Binding-site contacts:
Ligand atom C1 contacts residue ASN92 of chain 1.A at 1.4 Å.
Ligand atom N2 contacts residue ASN92 of chain 1.A at 2.8 Å (h-bond).
Ligand atom C7 contacts residue ASN92 of chain 1.A at 3.5 Å.
Ligand atom C6 contacts residue THR94 of chain 1.A at 4.2 Å.
Ligand atom O5 contacts residue ASN92 of chain 1.A at 2.4 Å (h-bond).
Ligand atom C8 contacts residue THR94 of chain 1.A at 4.2 Å.
Ligand atom C5 contacts residue THR94 of chain 1.A at 3.6 Å.
Ligand atom O7 contacts residue THR94 of chain 1.A at 2.6 Å (h-bond).
Ligand atom O5 contacts residue THR94 of chain 1.A at 4.0 Å.
Ligand atom C1 contacts residue THR94 of chain 1.A at 3.9 Å.
Ligand atom C5 contacts residue ASN92 of chain 1.A at 3.7 Å.
Ligand atom O6 contacts residue ASN92 of chain 1.A at 4.2 Å.
Ligand atom C7 contacts residue THR94 of chain 1.A at 3.5 Å.
Ligand atom N2 contacts residue THR94 of chain 1.A at 4.4 Å.
Ligand atom C2 contacts residue ASN92 of chain 1.A at 2.5 Å.
Ligand atom O7 contacts residue SER132 of chain 1.A at 4.2 Å.
Ligand atom C6 contacts residue ASN92 of chain 1.A at 4.4 Å.
Ligand atom C4 contacts residue ASN92 of chain 1.A at 4.3 Å.
Ligand atom O7 contacts residue ASN92 of chain 1.A at 3.4 Å (h-bond).
Ligand atom C3 contacts residue ASN92 of chain 1.A at 3.8 Å.

Sequence of chain 1.A:
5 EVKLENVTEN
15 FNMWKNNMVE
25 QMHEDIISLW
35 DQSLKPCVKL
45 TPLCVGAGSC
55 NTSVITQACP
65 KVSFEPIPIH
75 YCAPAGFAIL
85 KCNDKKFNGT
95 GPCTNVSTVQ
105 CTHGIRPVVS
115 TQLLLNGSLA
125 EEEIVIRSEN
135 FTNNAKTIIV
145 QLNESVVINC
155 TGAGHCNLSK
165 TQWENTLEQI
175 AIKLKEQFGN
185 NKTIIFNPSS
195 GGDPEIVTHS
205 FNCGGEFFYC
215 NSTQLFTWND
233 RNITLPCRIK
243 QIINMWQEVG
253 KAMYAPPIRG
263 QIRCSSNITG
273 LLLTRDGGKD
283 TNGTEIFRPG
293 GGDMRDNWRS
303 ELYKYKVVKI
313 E

A protein and the small-molecule ligand that binds it are described below.
Small molecule (SMILES): CC(=O)N[C@@H]1[C@@H](O)[C@H](O)[C@@H](CO)O[C@H]1O